A small-molecule ligand and the protein it binds are described below.
Small molecule (SMILES): CN1C(=O)N[C@@]2(OO)C(=O)NC(=O)N=C12

Sequence of chain 2.A:
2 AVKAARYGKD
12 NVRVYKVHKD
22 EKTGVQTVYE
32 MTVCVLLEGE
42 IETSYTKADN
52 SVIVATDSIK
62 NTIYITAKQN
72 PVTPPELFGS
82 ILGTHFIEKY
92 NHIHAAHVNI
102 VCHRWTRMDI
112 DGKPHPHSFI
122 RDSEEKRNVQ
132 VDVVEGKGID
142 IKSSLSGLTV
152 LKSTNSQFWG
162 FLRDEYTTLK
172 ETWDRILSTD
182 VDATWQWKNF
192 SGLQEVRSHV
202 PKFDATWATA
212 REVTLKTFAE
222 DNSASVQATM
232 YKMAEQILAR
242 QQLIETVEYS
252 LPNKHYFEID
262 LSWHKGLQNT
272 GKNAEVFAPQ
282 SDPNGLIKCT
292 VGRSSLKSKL

Binding-site contacts:
Ligand atom C1 contacts residue THR57 of chain 2.A at 3.2 Å.
Ligand atom O2 contacts residue THR57 of chain 2.A at 2.6 Å (h-bond).
Ligand atom N3 contacts residue MUA1 of chain 4.E at 0.1 Å (h-bond).
Ligand atom O3 contacts residue GLN228 of chain 4.A at 2.9 Å (h-bond).
Ligand atom O contacts residue MUA1 of chain 4.E at 0.2 Å (h-bond).
Ligand atom O4 contacts residue MUA1 of chain 4.E at 0.1 Å (h-bond).
Ligand atom C1 contacts residue OXY1 of chain 4.D at 3.4 Å.
Ligand atom O2 contacts residue OXY1 of chain 4.D at 0.4 Å (h-bond).
Ligand atom O1 contacts residue MUA1 of chain 4.E at 2.1 Å.
Ligand atom C2 contacts residue OXY1 of chain 4.D at 2.6 Å.
Ligand atom C3 contacts residue OXY1 of chain 4.D at 3.4 Å.
Ligand atom O1 contacts residue OXY1 of chain 4.D at 1.2 Å (h-bond).
Ligand atom C contacts residue MUA1 of chain 4.E at 0.1 Å.
Ligand atom N2 contacts residue MUA1 of chain 4.E at 0.2 Å (h-bond).
Ligand atom N1 contacts residue MUA1 of chain 4.E at 0.4 Å (h-bond).
Ligand atom C3 contacts residue MUA1 of chain 4.E at 0.1 Å.
Ligand atom N1 contacts residue OXY1 of chain 4.D at 3.3 Å (h-bond).
Ligand atom O3 contacts residue ILE54 of chain 2.A at 3.4 Å.
Ligand atom O2 contacts residue MUA1 of chain 4.E at 3.0 Å.
Ligand atom O contacts residue ASP58 of chain 2.A at 3.0 Å (salt-bridge).
Ligand atom O4 contacts residue VAL227 of chain 4.A at 2.8 Å (h-bond).
Ligand atom O3 contacts residue MUA1 of chain 4.E at 0.3 Å (h-bond).
Ligand atom O1 contacts residue THR57 of chain 2.A at 3.2 Å.
Ligand atom O4 contacts residue ARG176 of chain 4.A at 2.8 Å (salt-bridge).
Ligand atom C5 contacts residue MUA1 of chain 4.E at 0.3 Å.
Ligand atom O contacts residue LEU170 of chain 4.A at 3.4 Å.
Ligand atom C1 contacts residue MUA1 of chain 4.E at 0.2 Å.
Ligand atom C4 contacts residue MUA1 of chain 4.E at 0.1 Å.
Ligand atom N3 contacts residue ARG176 of chain 4.A at 3.0 Å (salt-bridge).
Ligand atom N3 contacts residue ASN254 of chain 4.A at 3.2 Å (h-bond).
Ligand atom N2 contacts residue GLN228 of chain 4.A at 3.0 Å (h-bond).
Ligand atom C2 contacts residue MUA1 of chain 4.E at 0.6 Å.
Ligand atom O2 contacts residue ASN254 of chain 4.A at 3.1 Å (h-bond).
Ligand atom N contacts residue MUA1 of chain 4.E at 0.1 Å (h-bond).
Ligand atom C contacts residue ARG176 of chain 4.A at 3.3 Å.
Ligand atom N2 contacts residue PHE159 of chain 4.A at 3.4 Å.
Ligand atom N contacts residue OXY1 of chain 4.D at 3.2 Å (h-bond).
Ligand atom C5 contacts residue OXY1 of chain 4.D at 3.1 Å.
Ligand atom N1 contacts residue THR57 of chain 2.A at 2.8 Å (h-bond).
Ligand atom O contacts residue THR57 of chain 2.A at 3.4 Å (h-bond).

Sequence of chain 4.A:
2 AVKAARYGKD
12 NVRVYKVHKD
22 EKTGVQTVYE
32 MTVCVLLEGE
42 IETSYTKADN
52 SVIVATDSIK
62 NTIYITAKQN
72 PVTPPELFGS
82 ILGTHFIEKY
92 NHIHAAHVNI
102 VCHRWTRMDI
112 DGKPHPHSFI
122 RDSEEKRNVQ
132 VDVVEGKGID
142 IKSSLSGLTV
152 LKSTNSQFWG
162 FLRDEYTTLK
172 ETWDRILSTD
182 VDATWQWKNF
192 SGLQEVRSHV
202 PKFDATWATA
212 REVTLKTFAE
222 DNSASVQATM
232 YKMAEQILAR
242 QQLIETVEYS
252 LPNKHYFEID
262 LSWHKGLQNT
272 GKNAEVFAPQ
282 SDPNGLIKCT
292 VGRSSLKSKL